Sequence of chain 1.E:
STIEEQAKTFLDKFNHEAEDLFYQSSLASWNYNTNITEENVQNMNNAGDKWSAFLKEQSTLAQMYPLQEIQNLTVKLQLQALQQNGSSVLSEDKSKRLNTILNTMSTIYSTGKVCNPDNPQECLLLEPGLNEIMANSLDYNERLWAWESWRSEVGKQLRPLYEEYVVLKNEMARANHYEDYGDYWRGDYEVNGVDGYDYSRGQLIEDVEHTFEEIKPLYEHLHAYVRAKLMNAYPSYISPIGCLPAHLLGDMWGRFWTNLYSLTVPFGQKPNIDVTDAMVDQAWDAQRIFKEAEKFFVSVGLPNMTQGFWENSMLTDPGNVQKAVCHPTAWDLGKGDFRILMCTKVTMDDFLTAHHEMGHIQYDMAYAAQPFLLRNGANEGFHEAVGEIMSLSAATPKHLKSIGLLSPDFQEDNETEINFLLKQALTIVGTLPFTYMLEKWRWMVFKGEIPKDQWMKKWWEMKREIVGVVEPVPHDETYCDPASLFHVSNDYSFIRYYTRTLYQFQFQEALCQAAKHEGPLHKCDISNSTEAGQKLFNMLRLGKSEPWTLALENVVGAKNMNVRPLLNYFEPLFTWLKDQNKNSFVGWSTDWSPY

Binding-site contacts:
Ligand atom C7 contacts residue SER403 of chain 1.E at 3.2 Å.
Ligand atom O3 contacts residue SER403 of chain 1.E at 3.9 Å.
Ligand atom O7 contacts residue SER403 of chain 1.E at 2.9 Å (h-bond).
Ligand atom C1 contacts residue ASN529 of chain 1.E at 1.4 Å.
Ligand atom O5 contacts residue ASN529 of chain 1.E at 2.4 Å (h-bond).
Ligand atom C7 contacts residue SER528 of chain 1.E at 4.3 Å.
Ligand atom C8 contacts residue SER403 of chain 1.E at 3.5 Å.
Ligand atom C7 contacts residue ASN529 of chain 1.E at 3.5 Å.
Ligand atom C5 contacts residue ASN529 of chain 1.E at 3.7 Å.
Ligand atom C3 contacts residue ASN529 of chain 1.E at 3.8 Å.
Ligand atom C2 contacts residue ASN529 of chain 1.E at 2.4 Å.
Ligand atom N2 contacts residue ASN529 of chain 1.E at 2.9 Å (h-bond).
Ligand atom O7 contacts residue SER528 of chain 1.E at 4.1 Å.
Ligand atom C8 contacts residue SER528 of chain 1.E at 3.9 Å.
Ligand atom C8 contacts residue ASP526 of chain 1.E at 4.1 Å.
Ligand atom N2 contacts residue SER403 of chain 1.E at 4.0 Å.
Ligand atom C3 contacts residue SER403 of chain 1.E at 4.1 Å.
Ligand atom C4 contacts residue ASN529 of chain 1.E at 4.2 Å.
Ligand atom O7 contacts residue ASN529 of chain 1.E at 3.7 Å.

A protein and the small-molecule ligand that binds it are described below.
Small molecule (SMILES): CC(=O)N[C@H]1[C@H](O[C@H]2[C@H](O)[C@@H](NC(C)=O)CO[C@@H]2CO)O[C@H](CO)[C@@H](O)[C@@H]1O